A protein and the small-molecule ligand that binds it are described below.
Small molecule (SMILES): CC(C)[C@H](NC(=O)[C@@H](NC(=O)[C@H](C)NC(=O)[C@@H]1CCCN1C(=O)[C@@H](N)Cc1ccccc1)[C@@H](C)OP(=O)(O)O)C(=O)O

Binding-site contacts:
Ligand atom O contacts residue LEU179 of chain 1.A at 3.4 Å.
Ligand atom N contacts residue ASN180 of chain 1.A at 3.0 Å (h-bond).
Ligand atom C contacts residue ASN180 of chain 1.A at 3.6 Å.
Ligand atom CA contacts residue LEU179 of chain 1.A at 3.8 Å (hydrophobic).
Ligand atom CG2 contacts residue M791 of chain 1.F at 3.8 Å.
Ligand atom O contacts residue VAL183 of chain 1.A at 3.5 Å.
Ligand atom C contacts residue LYS127 of chain 1.A at 3.7 Å.
Ligand atom O contacts residue LYS127 of chain 1.A at 2.8 Å (salt-bridge).
Ligand atom CB contacts residue ASN231 of chain 1.A at 3.6 Å.
Ligand atom O3P contacts residue ARG134 of chain 1.A at 2.8 Å (salt-bridge).
Ligand atom CB contacts residue ASN180 of chain 1.A at 3.2 Å.
Ligand atom CB contacts residue ASN231 of chain 1.A at 3.7 Å.
Ligand atom CG2 contacts residue GLY176 of chain 1.A at 3.5 Å.
Ligand atom CZ contacts residue ARG65 of chain 1.A at 3.7 Å.
Ligand atom CE1 contacts residue ARG65 of chain 1.A at 3.1 Å.
Ligand atom O3P contacts residue TYR135 of chain 1.A at 2.6 Å (h-bond).
Ligand atom O1P contacts residue LYS54 of chain 1.A at 3.4 Å (salt-bridge).
Ligand atom N contacts residue ASN231 of chain 1.A at 2.9 Å (h-bond).
Ligand atom O contacts residue ASN180 of chain 1.A at 2.9 Å (h-bond).
Ligand atom P contacts residue ARG134 of chain 1.A at 3.8 Å.
Ligand atom CG2 contacts residue ASN180 of chain 1.A at 3.6 Å.
Ligand atom CA contacts residue ASN231 of chain 1.A at 3.6 Å.
Ligand atom OXT contacts residue M791 of chain 1.F at 3.7 Å.
Ligand atom OXT contacts residue LYS54 of chain 1.A at 3.8 Å.
Ligand atom O contacts residue ASN231 of chain 1.A at 3.0 Å (h-bond).
Ligand atom P contacts residue TYR135 of chain 1.A at 3.8 Å.
Ligand atom P contacts residue ARG61 of chain 1.A at 3.6 Å.
Ligand atom CG contacts residue ARG65 of chain 1.A at 3.4 Å.
Ligand atom CG1 contacts residue LEU227 of chain 1.A at 3.5 Å (hydrophobic).
Ligand atom O contacts residue LYS54 of chain 1.A at 3.5 Å (salt-bridge).
Ligand atom CA contacts residue ASN180 of chain 1.A at 3.2 Å.
Ligand atom O2P contacts residue ARG61 of chain 1.A at 3.0 Å (salt-bridge).
Ligand atom CA contacts residue ASN231 of chain 1.A at 3.8 Å.
Ligand atom O2P contacts residue ARG134 of chain 1.A at 2.9 Å (salt-bridge).
Ligand atom CG1 contacts residue LEU179 of chain 1.A at 3.9 Å (hydrophobic).
Ligand atom CG2 contacts residue ARG134 of chain 1.A at 3.8 Å.
Ligand atom O1P contacts residue ARG61 of chain 1.A at 2.9 Å (salt-bridge).
Ligand atom CD1 contacts residue ARG65 of chain 1.A at 2.9 Å.
Ligand atom C contacts residue ASN231 of chain 1.A at 3.7 Å.
Ligand atom CG2 contacts residue VAL183 of chain 1.A at 3.7 Å (hydrophobic).

Sequence of chain 1.A:
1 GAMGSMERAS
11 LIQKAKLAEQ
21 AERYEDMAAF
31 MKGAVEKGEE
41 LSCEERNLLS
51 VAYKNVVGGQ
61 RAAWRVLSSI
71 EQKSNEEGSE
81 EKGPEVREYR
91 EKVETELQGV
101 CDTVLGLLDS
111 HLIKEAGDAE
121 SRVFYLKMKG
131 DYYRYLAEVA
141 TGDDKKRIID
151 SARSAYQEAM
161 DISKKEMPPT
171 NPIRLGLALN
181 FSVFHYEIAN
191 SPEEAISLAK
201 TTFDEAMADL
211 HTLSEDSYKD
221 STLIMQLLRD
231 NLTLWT